Binding-site contacts:
Ligand atom C8 contacts residue ASN16 of chain 1.C at 4.5 Å.
Ligand atom C5 contacts residue ASN16 of chain 1.C at 3.8 Å.
Ligand atom C8 contacts residue PHE11 of chain 1.C at 3.8 Å (hydrophobic).
Ligand atom C2 contacts residue ASN16 of chain 1.C at 2.5 Å.
Ligand atom C8 contacts residue GLY12 of chain 1.C at 3.8 Å.
Ligand atom C7 contacts residue GLY12 of chain 1.C at 3.8 Å.
Ligand atom N2 contacts residue ASN16 of chain 1.C at 2.9 Å (h-bond).
Ligand atom C1 contacts residue ASN16 of chain 1.C at 1.5 Å.
Ligand atom O7 contacts residue GLY12 of chain 1.C at 3.1 Å.
Ligand atom C3 contacts residue ASN16 of chain 1.C at 3.9 Å.
Ligand atom C4 contacts residue ASN16 of chain 1.C at 4.3 Å.
Ligand atom O3 contacts residue VAL40 of chain 1.C at 3.2 Å.
Ligand atom O5 contacts residue ASN16 of chain 1.C at 2.5 Å (h-bond).
Ligand atom C8 contacts residue PHE15 of chain 1.C at 3.9 Å (hydrophobic).
Ligand atom O7 contacts residue ASN16 of chain 1.C at 3.5 Å (h-bond).
Ligand atom C7 contacts residue ASN16 of chain 1.C at 3.4 Å.

Sequence of chain 1.C:
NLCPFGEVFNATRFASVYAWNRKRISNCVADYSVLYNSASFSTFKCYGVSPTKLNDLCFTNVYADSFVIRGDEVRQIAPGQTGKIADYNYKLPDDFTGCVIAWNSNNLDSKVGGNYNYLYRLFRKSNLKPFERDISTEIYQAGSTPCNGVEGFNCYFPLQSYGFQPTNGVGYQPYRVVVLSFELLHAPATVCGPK

A protein and the small-molecule ligand that binds it are described below.
Small molecule (SMILES): CC(=O)N[C@@H]1[C@@H](O)[C@H](O)[C@@H](CO)O[C@H]1O